Binding-site contacts:
Ligand atom CA contacts residue GLY83 of chain 1.B at 3.3 Å.
Ligand atom CD1 contacts residue HIS242 of chain 1.B at 3.9 Å.
Ligand atom C contacts residue CYS85 of chain 1.B at 3.5 Å (hydrophobic).
Ligand atom CD1 contacts residue SER241 of chain 1.B at 3.9 Å.
Ligand atom O contacts residue ALA227 of chain 1.B at 3.9 Å.
Ligand atom C contacts residue GLY83 of chain 1.B at 4.0 Å.
Ligand atom CA contacts residue SER241 of chain 1.B at 3.5 Å.
Ligand atom O contacts residue TYR7 of chain 1.A at 3.6 Å (h-bond).
Ligand atom CD2 contacts residue GLY178 of chain 1.B at 3.8 Å.
Ligand atom CA contacts residue GLY177 of chain 1.B at 3.9 Å.
Ligand atom CD1 contacts residue LEU168 of chain 1.A at 3.5 Å (hydrophobic).
Ligand atom O contacts residue GLY83 of chain 1.B at 3.7 Å.
Ligand atom N contacts residue SER241 of chain 1.B at 3.9 Å.
Ligand atom C contacts residue HIS242 of chain 1.B at 3.3 Å.
Ligand atom C contacts residue GLU231 of chain 1.B at 3.9 Å.
Ligand atom O contacts residue SER241 of chain 1.B at 2.8 Å (h-bond).
Ligand atom O contacts residue LEU8 of chain 1.A at 3.9 Å.
Ligand atom CD1 contacts residue ASN169 of chain 1.A at 3.7 Å.
Ligand atom O contacts residue CYS85 of chain 1.B at 3.7 Å.
Ligand atom CA contacts residue SER241 of chain 1.B at 4.0 Å.
Ligand atom CB contacts residue GLY177 of chain 1.B at 3.8 Å.
Ligand atom C contacts residue CYS85 of chain 1.B at 2.1 Å (hydrophobic).
Ligand atom C contacts residue TYR7 of chain 1.A at 3.8 Å (hydrophobic).
Ligand atom CD2 contacts residue TYR126 of chain 1.A at 4.0 Å (hydrophobic).
Ligand atom CD2 contacts residue SER179 of chain 1.B at 4.0 Å.
Ligand atom N contacts residue CYS85 of chain 1.B at 3.0 Å (h-bond).
Ligand atom CG contacts residue GLY177 of chain 1.B at 3.0 Å.
Ligand atom O contacts residue GLY177 of chain 1.B at 3.2 Å.
Ligand atom CB contacts residue GLY83 of chain 1.B at 3.6 Å.
Ligand atom CD1 contacts residue GLY170 of chain 1.A at 3.6 Å.
Ligand atom O contacts residue GLY178 of chain 1.B at 3.7 Å.
Ligand atom N contacts residue SER241 of chain 1.B at 3.0 Å (h-bond).
Ligand atom C contacts residue SER241 of chain 1.B at 3.4 Å.
Ligand atom CD1 contacts residue GLY177 of chain 1.B at 3.5 Å.
Ligand atom N contacts residue GLY177 of chain 1.B at 3.4 Å (h-bond).
Ligand atom CG contacts residue GLY83 of chain 1.B at 3.8 Å.
Ligand atom CA contacts residue CYS85 of chain 1.B at 2.7 Å (hydrophobic).
Ligand atom CD1 contacts residue SER221 of chain 1.B at 3.9 Å.
Ligand atom CD1 contacts residue ALA243 of chain 1.B at 3.9 Å (hydrophobic).
Ligand atom CD2 contacts residue GLY177 of chain 1.B at 3.3 Å.

Sequence of chain 1.A:
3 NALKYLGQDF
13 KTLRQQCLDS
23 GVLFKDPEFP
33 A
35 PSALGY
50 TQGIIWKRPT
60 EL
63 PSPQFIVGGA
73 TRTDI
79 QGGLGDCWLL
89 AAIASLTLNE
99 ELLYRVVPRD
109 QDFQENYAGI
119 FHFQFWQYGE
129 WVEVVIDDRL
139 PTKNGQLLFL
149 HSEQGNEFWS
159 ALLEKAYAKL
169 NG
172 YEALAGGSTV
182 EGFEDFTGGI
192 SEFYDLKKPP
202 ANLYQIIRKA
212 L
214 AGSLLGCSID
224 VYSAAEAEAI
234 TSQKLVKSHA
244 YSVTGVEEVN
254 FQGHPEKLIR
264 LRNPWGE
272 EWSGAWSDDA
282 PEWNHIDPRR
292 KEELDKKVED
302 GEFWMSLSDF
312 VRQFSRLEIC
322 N

Sequence of chain 1.B:
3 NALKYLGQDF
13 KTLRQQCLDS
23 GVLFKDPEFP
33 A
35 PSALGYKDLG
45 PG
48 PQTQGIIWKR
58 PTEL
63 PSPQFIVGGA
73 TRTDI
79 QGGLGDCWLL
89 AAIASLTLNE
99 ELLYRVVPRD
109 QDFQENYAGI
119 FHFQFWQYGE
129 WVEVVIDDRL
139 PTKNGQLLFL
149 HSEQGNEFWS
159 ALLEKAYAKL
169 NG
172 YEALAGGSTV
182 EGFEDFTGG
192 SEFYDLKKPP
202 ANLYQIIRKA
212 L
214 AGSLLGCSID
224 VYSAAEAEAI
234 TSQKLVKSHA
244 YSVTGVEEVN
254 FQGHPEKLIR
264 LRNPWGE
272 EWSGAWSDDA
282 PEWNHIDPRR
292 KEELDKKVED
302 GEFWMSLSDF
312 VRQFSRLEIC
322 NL

This protein binds this small molecule.
Small molecule (SMILES): CC(=O)N[C@@H](CC(C)C)C(=O)N[C@@H](CC(C)C)C(=O)N[C@H](C)CCCN=C(N)N